Sequence of chain 1.A:
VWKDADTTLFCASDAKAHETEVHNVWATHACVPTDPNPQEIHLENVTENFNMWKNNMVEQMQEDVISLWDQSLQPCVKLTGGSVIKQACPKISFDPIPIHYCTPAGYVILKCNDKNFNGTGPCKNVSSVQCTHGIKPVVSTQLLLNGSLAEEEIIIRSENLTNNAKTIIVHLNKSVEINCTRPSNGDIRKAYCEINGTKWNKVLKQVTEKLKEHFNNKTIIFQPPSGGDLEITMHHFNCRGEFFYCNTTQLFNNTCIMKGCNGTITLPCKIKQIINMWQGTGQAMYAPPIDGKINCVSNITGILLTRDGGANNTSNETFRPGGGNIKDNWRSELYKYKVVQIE

This protein binds this small molecule.
Small molecule (SMILES): CC(=O)N[C@@H]1[C@@H](O)[C@H](O)[C@@H](CO)O[C@H]1O

Binding-site contacts:
Ligand atom C2 contacts residue ASN202 of chain 1.A at 2.4 Å.
Ligand atom C4 contacts residue ASN202 of chain 1.A at 4.1 Å.
Ligand atom C1 contacts residue ASN202 of chain 1.A at 1.4 Å.
Ligand atom O5 contacts residue LYS205 of chain 1.A at 4.1 Å.
Ligand atom C3 contacts residue ASN202 of chain 1.A at 3.8 Å.
Ligand atom O7 contacts residue THR274 of chain 1.A at 4.1 Å.
Ligand atom N2 contacts residue ASN202 of chain 1.A at 3.0 Å (h-bond).
Ligand atom O6 contacts residue LYS205 of chain 1.A at 4.5 Å.
Ligand atom C1 contacts residue THR204 of chain 1.A at 4.3 Å.
Ligand atom O5 contacts residue ASN202 of chain 1.A at 2.2 Å (h-bond).
Ligand atom O7 contacts residue ASN202 of chain 1.A at 3.5 Å (h-bond).
Ligand atom C1 contacts residue LYS205 of chain 1.A at 4.5 Å.
Ligand atom N2 contacts residue THR204 of chain 1.A at 4.5 Å.
Ligand atom C7 contacts residue ASN202 of chain 1.A at 3.6 Å.
Ligand atom C5 contacts residue ASN202 of chain 1.A at 3.5 Å.